This protein binds this small molecule.
Small molecule (SMILES): NC(=O)CC[C@H](NC(=O)[C@@H]1CCCN1C(=O)[C@@H](N)Cc1c[nH]cn1)C(=O)NCC(=O)N1CCC[C@H]1C(=O)N1CCC[C@H]1C(=O)N[C@@H](CS)C(=O)N[C@@H](CCCC[NH3+])C(N)=O

Binding-site contacts:
Ligand atom CB contacts residue TYR42 of chain 3.A at 3.6 Å (hydrophobic).
Ligand atom SG contacts residue LEA1 of chain 3.E at 1.8 Å.
Ligand atom O contacts residue LEA1 of chain 3.E at 3.5 Å.
Ligand atom CG contacts residue VAL35 of chain 3.A at 3.3 Å (hydrophobic).
Ligand atom CB contacts residue TRP67 of chain 3.A at 3.8 Å (hydrophobic).
Ligand atom CA contacts residue LEA1 of chain 3.E at 3.7 Å.
Ligand atom O contacts residue LEU13 of chain 3.A at 3.4 Å.
Ligand atom CA contacts residue ALA34 of chain 3.A at 3.6 Å (hydrophobic).
Ligand atom CG contacts residue ALA34 of chain 3.A at 3.3 Å (hydrophobic).
Ligand atom OE1 contacts residue TRP67 of chain 3.A at 3.7 Å.
Ligand atom N contacts residue LEA1 of chain 3.E at 1.3 Å.
Ligand atom CB contacts residue SER33 of chain 3.A at 3.9 Å.
Ligand atom CB contacts residue TRP67 of chain 3.A at 3.9 Å (hydrophobic).
Ligand atom CB contacts residue TRP108 of chain 2.B at 3.8 Å (hydrophobic).
Ligand atom O contacts residue ALA34 of chain 3.A at 3.7 Å.
Ligand atom CB contacts residue ALA88 of chain 1.A at 3.7 Å (hydrophobic).
Ligand atom CB contacts residue LEA1 of chain 3.E at 2.8 Å.
Ligand atom CG contacts residue TYR42 of chain 3.A at 3.6 Å (hydrophobic).
Ligand atom CA contacts residue TRP108 of chain 2.B at 3.6 Å (hydrophobic).
Ligand atom CG contacts residue ALA88 of chain 1.A at 3.7 Å (hydrophobic).
Ligand atom CG contacts residue TRP67 of chain 3.A at 3.6 Å (hydrophobic).
Ligand atom CD2 contacts residue SER76 of chain 3.A at 3.8 Å.
Ligand atom OE1 contacts residue LEU98 of chain 3.A at 3.7 Å.
Ligand atom CD contacts residue ALA34 of chain 3.A at 3.7 Å (hydrophobic).
Ligand atom NE2 contacts residue SER76 of chain 3.A at 3.1 Å (h-bond).
Ligand atom CD contacts residue ALA88 of chain 1.A at 3.4 Å (hydrophobic).
Ligand atom CE1 contacts residue TRP67 of chain 3.A at 3.5 Å (hydrophobic).
Ligand atom NE2 contacts residue TRP96 of chain 3.A at 3.2 Å.
Ligand atom CA contacts residue SER33 of chain 3.A at 3.3 Å.
Ligand atom OE1 contacts residue THR78 of chain 3.A at 2.8 Å (h-bond).
Ligand atom O contacts residue SER33 of chain 3.A at 3.0 Å (h-bond).
Ligand atom CD contacts residue LEA1 of chain 3.E at 3.5 Å.
Ligand atom O contacts residue ALA88 of chain 1.A at 3.6 Å.
Ligand atom C contacts residue LEA1 of chain 3.E at 3.1 Å.
Ligand atom NE2 contacts residue TRP67 of chain 3.A at 3.6 Å.
Ligand atom N contacts residue LEA1 of chain 3.E at 3.5 Å (h-bond).
Ligand atom CB contacts residue LEA1 of chain 3.E at 3.7 Å.
Ligand atom CD contacts residue TRP108 of chain 2.B at 3.7 Å (hydrophobic).
Ligand atom C contacts residue SER33 of chain 3.A at 3.4 Å.
Ligand atom CA contacts residue LEA1 of chain 3.E at 2.4 Å.

Sequence of chain 1.A:
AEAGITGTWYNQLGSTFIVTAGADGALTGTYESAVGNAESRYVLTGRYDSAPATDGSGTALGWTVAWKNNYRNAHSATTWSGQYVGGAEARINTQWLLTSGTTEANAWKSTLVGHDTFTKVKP

Sequence of chain 2.B:
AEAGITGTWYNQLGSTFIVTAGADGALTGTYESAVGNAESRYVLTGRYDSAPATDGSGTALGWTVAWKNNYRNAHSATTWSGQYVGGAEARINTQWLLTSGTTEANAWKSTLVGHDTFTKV

Sequence of chain 3.A:
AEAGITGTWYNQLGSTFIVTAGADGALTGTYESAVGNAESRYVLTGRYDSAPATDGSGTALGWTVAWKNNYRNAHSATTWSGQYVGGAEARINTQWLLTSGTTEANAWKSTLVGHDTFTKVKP